Binding-site contacts:
Ligand atom O5 contacts residue ARG166 of chain 1.A at 3.3 Å.
Ligand atom C5 contacts residue ASN239 of chain 1.A at 3.6 Å.
Ligand atom C2 contacts residue ASN239 of chain 1.A at 2.3 Å.
Ligand atom C2 contacts residue VAL220 of chain 1.E at 3.9 Å (hydrophobic).
Ligand atom C4 contacts residue VAL220 of chain 1.E at 3.9 Å (hydrophobic).
Ligand atom C1 contacts residue GLY237 of chain 1.A at 4.0 Å.
Ligand atom O5 contacts residue VAL220 of chain 1.E at 4.3 Å.
Ligand atom O6 contacts residue ARG166 of chain 1.A at 3.8 Å.
Ligand atom O7 contacts residue VAL220 of chain 1.E at 3.5 Å (h-bond).
Ligand atom C1 contacts residue ARG166 of chain 1.A at 4.0 Å.
Ligand atom C6 contacts residue ARG166 of chain 1.A at 3.7 Å.
Ligand atom O7 contacts residue ASN239 of chain 1.A at 3.8 Å.
Ligand atom N2 contacts residue ASN239 of chain 1.A at 2.8 Å (h-bond).
Ligand atom C3 contacts residue ASN239 of chain 1.A at 3.7 Å.
Ligand atom C8 contacts residue ASP238 of chain 1.A at 4.2 Å.
Ligand atom C7 contacts residue VAL220 of chain 1.E at 4.3 Å (hydrophobic).
Ligand atom C5 contacts residue ARG166 of chain 1.A at 3.9 Å.
Ligand atom C7 contacts residue ASN239 of chain 1.A at 3.6 Å.
Ligand atom N2 contacts residue GLY237 of chain 1.A at 3.3 Å (h-bond).
Ligand atom C2 contacts residue GLY237 of chain 1.A at 4.2 Å.
Ligand atom C4 contacts residue ASN239 of chain 1.A at 4.2 Å.
Ligand atom C3 contacts residue VAL220 of chain 1.E at 4.0 Å (hydrophobic).
Ligand atom C7 contacts residue GLY237 of chain 1.A at 4.0 Å.
Ligand atom O5 contacts residue ASN239 of chain 1.A at 2.3 Å (h-bond).
Ligand atom O6 contacts residue VAL220 of chain 1.E at 3.3 Å.
Ligand atom C1 contacts residue VAL220 of chain 1.E at 4.2 Å (hydrophobic).
Ligand atom C8 contacts residue GLY237 of chain 1.A at 3.9 Å.
Ligand atom C1 contacts residue ASN239 of chain 1.A at 1.5 Å.
Ligand atom O3 contacts residue VAL220 of chain 1.E at 3.6 Å.
Ligand atom N2 contacts residue VAL220 of chain 1.E at 4.4 Å.

Sequence of chain 1.A:
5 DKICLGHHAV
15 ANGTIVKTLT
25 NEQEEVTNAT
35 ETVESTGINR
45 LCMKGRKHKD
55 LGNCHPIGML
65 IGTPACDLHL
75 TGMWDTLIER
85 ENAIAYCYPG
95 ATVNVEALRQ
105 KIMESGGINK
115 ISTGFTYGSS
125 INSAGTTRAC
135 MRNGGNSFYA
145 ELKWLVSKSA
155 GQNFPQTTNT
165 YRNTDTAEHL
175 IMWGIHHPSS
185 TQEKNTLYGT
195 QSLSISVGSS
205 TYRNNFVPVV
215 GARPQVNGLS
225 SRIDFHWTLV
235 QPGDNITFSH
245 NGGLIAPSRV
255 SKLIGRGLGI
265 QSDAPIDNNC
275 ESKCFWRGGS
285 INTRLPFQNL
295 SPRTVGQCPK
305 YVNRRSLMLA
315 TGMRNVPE

The small molecule below binds the protein below.
Small molecule (SMILES): CC(=O)N[C@@H]1[C@@H](O)[C@H](O)[C@@H](CO)O[C@H]1O

Sequence of chain 1.E:
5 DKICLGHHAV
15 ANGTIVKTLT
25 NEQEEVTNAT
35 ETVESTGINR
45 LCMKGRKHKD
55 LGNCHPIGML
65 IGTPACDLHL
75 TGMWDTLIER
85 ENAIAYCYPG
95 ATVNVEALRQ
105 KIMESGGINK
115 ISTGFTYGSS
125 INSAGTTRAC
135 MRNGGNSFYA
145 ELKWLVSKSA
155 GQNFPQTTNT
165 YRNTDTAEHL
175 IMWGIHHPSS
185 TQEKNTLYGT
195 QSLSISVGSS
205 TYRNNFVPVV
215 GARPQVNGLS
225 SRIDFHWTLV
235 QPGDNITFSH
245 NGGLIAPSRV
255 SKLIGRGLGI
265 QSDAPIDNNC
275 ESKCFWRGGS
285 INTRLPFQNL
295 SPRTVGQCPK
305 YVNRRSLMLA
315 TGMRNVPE